Binding-site contacts:
Ligand atom N contacts residue LEU72 of chain 3.A at 3.9 Å.
Ligand atom N contacts residue THR17 of chain 3.A at 3.2 Å (h-bond).
Ligand atom OXT contacts residue SER20 of chain 3.A at 4.2 Å.
Ligand atom O contacts residue LEU16 of chain 3.A at 4.2 Å.
Ligand atom N contacts residue LEU13 of chain 3.A at 4.0 Å.
Ligand atom O contacts residue SER20 of chain 3.A at 4.4 Å.
Ligand atom C contacts residue THR17 of chain 3.A at 4.5 Å.
Ligand atom CA contacts residue THR17 of chain 3.A at 4.3 Å.

Sequence of chain 3.A:
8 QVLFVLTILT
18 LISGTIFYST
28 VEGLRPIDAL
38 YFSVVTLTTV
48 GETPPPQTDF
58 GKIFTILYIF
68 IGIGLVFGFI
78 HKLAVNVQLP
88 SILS

This small molecule binds to this protein.
Small molecule (SMILES): NCC(=O)O